Binding-site contacts:
Ligand atom C contacts residue THR1063 of chain 1.D at 2.7 Å.
Ligand atom O contacts residue ARG1060 of chain 1.D at 2.9 Å (salt-bridge).
Ligand atom CA contacts residue THR1063 of chain 1.D at 1.6 Å.
Ligand atom CD2 contacts residue THR1061 of chain 1.D at 1.8 Å.
Ligand atom N contacts residue ASN1067 of chain 1.D at 3.0 Å (h-bond).
Ligand atom NE2 contacts residue THR1061 of chain 1.D at 3.0 Å.
Ligand atom CD1 contacts residue LEU1062 of chain 1.D at 3.1 Å (hydrophobic).
Ligand atom CA contacts residue ASN1067 of chain 1.D at 2.7 Å.
Ligand atom CG contacts residue THR1061 of chain 1.D at 1.1 Å.
Ligand atom CB contacts residue THR1063 of chain 1.D at 2.6 Å.
Ligand atom N contacts residue THR1061 of chain 1.D at 1.9 Å (h-bond).
Ligand atom C contacts residue THR1063 of chain 1.D at 1.4 Å.
Ligand atom O contacts residue LEU1062 of chain 1.D at 1.6 Å (h-bond).
Ligand atom C contacts residue THR1061 of chain 1.D at 2.1 Å.
Ligand atom C contacts residue LEU1062 of chain 1.D at 2.7 Å (hydrophobic).
Ligand atom O contacts residue THR1063 of chain 1.D at 2.4 Å (h-bond).
Ligand atom N contacts residue ARG1060 of chain 1.D at 1.9 Å.
Ligand atom ND1 contacts residue THR1061 of chain 1.D at 2.4 Å.
Ligand atom CG2 contacts residue THR1063 of chain 1.D at 3.0 Å.
Ligand atom CA contacts residue ARG1060 of chain 1.D at 3.1 Å.
Ligand atom N contacts residue ASN1067 of chain 1.D at 3.1 Å (h-bond).
Ligand atom CA contacts residue THR1063 of chain 1.D at 2.5 Å.
Ligand atom O contacts residue THR1061 of chain 1.D at 1.8 Å.
Ligand atom CG contacts residue ILE1026 of chain 1.D at 2.7 Å (hydrophobic).
Ligand atom CG contacts residue LEU1062 of chain 1.D at 2.8 Å (hydrophobic).
Ligand atom NZ contacts residue GLU1022 of chain 1.D at 2.7 Å (salt-bridge).
Ligand atom C contacts residue ASN1067 of chain 1.D at 2.7 Å.
Ligand atom C contacts residue THR1063 of chain 1.D at 2.9 Å.
Ligand atom CD1 contacts residue THR1063 of chain 1.D at 2.5 Å.
Ligand atom O contacts residue THR1063 of chain 1.D at 2.6 Å.
Ligand atom CD1 contacts residue PHE1066 of chain 1.D at 2.9 Å (hydrophobic).
Ligand atom CB contacts residue THR1063 of chain 1.D at 3.0 Å.
Ligand atom CD2 contacts residue GLN1072 of chain 1.D at 3.1 Å.
Ligand atom N contacts residue THR1063 of chain 1.D at 2.4 Å (h-bond).
Ligand atom CB contacts residue THR1061 of chain 1.D at 1.0 Å.
Ligand atom CA contacts residue THR1061 of chain 1.D at 2.0 Å.
Ligand atom O contacts residue ASN1067 of chain 1.D at 2.1 Å (h-bond).
Ligand atom O contacts residue THR1063 of chain 1.D at 2.4 Å (h-bond).
Ligand atom CB contacts residue ILE1026 of chain 1.D at 2.6 Å (hydrophobic).
Ligand atom N contacts residue THR1063 of chain 1.D at 1.6 Å (h-bond).

Sequence of chain 1.D:
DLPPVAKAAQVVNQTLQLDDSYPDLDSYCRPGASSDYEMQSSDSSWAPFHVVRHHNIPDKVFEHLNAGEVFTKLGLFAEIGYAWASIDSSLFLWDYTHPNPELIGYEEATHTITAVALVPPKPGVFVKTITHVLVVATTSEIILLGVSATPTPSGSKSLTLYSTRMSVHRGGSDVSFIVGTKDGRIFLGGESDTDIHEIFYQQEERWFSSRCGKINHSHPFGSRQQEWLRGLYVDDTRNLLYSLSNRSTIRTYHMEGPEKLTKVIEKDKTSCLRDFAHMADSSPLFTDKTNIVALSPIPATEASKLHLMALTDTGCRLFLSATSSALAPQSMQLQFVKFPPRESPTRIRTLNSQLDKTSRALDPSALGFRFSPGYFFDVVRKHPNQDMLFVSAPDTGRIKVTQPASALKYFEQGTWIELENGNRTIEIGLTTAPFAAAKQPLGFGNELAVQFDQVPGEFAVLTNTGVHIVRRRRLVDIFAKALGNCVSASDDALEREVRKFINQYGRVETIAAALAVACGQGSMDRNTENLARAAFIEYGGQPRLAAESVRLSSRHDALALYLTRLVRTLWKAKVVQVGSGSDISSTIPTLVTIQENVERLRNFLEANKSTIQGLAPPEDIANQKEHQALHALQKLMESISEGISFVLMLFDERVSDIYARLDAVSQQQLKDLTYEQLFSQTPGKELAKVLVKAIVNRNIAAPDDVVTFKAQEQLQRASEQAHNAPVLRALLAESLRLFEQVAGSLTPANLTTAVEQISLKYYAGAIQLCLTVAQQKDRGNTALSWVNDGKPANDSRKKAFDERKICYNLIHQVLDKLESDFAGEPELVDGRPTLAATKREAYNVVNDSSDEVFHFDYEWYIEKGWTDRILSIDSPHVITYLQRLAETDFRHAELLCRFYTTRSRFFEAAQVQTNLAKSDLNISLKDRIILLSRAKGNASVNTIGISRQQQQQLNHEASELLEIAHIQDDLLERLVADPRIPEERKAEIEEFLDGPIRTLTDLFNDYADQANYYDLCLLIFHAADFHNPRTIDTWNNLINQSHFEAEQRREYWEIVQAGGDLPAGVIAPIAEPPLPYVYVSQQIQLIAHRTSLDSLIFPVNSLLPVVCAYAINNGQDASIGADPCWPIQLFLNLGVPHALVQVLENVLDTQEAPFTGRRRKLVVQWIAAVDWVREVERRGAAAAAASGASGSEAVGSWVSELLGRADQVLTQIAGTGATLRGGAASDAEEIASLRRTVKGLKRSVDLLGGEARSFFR

The small molecule below binds the protein below.
Small molecule (SMILES): CC[C@H](C)[C@H](NC(=O)[C@@H](NC(=O)[C@H](CC(C)C)NC(=O)[C@H](CCCCN)NC(=O)[C@H](CCCCN)NC(=O)[C@@H](N)Cc1cnc[nH]1)C(C)C)C(=O)N[C@@H](CC(N)=O)C(=O)N[C@@H](CCCCN)C(=O)N[C@@H](CC(=O)O)C(=O)N[C@@H](CCSC)C(=O)N[C@@H](CCCN=C(N)N)C(=O)N[C@H](C(=O)N[C@@H](CC(=O)O)C(=O)N[C@@H](CC(C)C)C(=O)N[C@@H](Cc1ccccc1)C(=O)N[C@@H](CO)C(=O)N1CCC[C@H]1C(=O)N1CCC[C@H]1C(=O)N[C@H](C=O)CC(N)=O)[C@@H](C)O